This small molecule binds to this protein.
Small molecule (SMILES): NCC(=O)O

Sequence of chain 54.C:
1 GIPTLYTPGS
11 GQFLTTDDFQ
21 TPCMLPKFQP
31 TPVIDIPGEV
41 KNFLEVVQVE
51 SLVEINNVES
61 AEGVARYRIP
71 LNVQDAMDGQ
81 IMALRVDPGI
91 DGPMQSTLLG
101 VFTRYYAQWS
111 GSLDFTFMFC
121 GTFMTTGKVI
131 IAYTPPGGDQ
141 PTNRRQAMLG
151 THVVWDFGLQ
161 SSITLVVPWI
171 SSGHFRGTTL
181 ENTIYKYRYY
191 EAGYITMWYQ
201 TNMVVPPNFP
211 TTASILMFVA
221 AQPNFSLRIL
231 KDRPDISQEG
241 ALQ

Binding-site contacts:
Ligand atom CA contacts residue CYS265 of chain 54.A at 4.4 Å (hydrophobic).
Ligand atom CA contacts residue PHE264 of chain 54.A at 3.1 Å (hydrophobic).
Ligand atom OXT contacts residue PHE264 of chain 54.A at 4.2 Å.
Ligand atom CA contacts residue GLN95 of chain 54.C at 4.2 Å.
Ligand atom C contacts residue GLN95 of chain 54.C at 3.1 Å.
Ligand atom OXT contacts residue CYS1 of chain 54.E at 2.7 Å (h-bond).
Ligand atom CA contacts residue CYS1 of chain 54.E at 2.4 Å (hydrophobic).
Ligand atom N contacts residue MET247 of chain 54.A at 3.8 Å.
Ligand atom O contacts residue GLN95 of chain 54.C at 3.3 Å (h-bond).
Ligand atom OXT contacts residue ASP235 of chain 54.C at 2.9 Å (salt-bridge).
Ligand atom O contacts residue MET247 of chain 54.A at 3.4 Å (h-bond).
Ligand atom N contacts residue CYS1 of chain 54.E at 1.3 Å.
Ligand atom OXT contacts residue GLN95 of chain 54.C at 2.7 Å (h-bond).
Ligand atom C contacts residue CYS1 of chain 54.E at 2.8 Å (hydrophobic).
Ligand atom O contacts residue PHE264 of chain 54.A at 3.9 Å.
Ligand atom CA contacts residue MET247 of chain 54.A at 4.1 Å (hydrophobic).
Ligand atom C contacts residue ASP235 of chain 54.C at 4.0 Å.
Ligand atom O contacts residue ASP235 of chain 54.C at 4.5 Å.
Ligand atom O contacts residue SER96 of chain 54.C at 3.6 Å.
Ligand atom C contacts residue MET247 of chain 54.A at 3.9 Å (hydrophobic).
Ligand atom C contacts residue PHE264 of chain 54.A at 3.8 Å (hydrophobic).
Ligand atom N contacts residue PHE264 of chain 54.A at 3.5 Å (h-bond).
Ligand atom O contacts residue CYS1 of chain 54.E at 3.7 Å.

Sequence of chain 54.A:
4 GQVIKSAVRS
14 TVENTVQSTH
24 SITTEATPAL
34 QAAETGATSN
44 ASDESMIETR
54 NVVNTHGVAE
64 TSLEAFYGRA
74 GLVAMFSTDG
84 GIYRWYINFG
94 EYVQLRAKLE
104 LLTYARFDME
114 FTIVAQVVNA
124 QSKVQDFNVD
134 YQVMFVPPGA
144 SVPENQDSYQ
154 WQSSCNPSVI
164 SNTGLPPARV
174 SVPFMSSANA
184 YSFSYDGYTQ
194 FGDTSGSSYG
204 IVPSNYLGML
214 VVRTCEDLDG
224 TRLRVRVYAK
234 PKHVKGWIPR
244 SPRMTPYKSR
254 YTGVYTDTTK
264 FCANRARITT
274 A